Sequence of chain 1.B:
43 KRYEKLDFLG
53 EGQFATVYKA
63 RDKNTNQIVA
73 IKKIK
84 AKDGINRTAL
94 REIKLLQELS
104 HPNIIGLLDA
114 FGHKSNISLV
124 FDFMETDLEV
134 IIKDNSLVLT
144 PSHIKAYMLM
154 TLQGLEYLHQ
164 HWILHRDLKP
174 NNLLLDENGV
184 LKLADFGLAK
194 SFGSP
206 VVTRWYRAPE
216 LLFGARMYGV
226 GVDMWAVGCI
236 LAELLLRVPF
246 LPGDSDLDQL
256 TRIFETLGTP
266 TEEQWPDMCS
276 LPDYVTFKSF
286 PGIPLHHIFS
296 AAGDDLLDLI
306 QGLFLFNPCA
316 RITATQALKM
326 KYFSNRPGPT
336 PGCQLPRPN

The small molecule below binds the protein below.
Small molecule (SMILES): CC(C)c1cnn2c(NCc3ccccc3-n3cccn3)nc(O[C@H]3CCCNC3)nc12

Binding-site contacts:
Ligand atom C15 contacts residue MET127 of chain 1.B at 3.8 Å (hydrophobic).
Ligand atom C7 contacts residue VAL59 of chain 1.B at 4.0 Å (hydrophobic).
Ligand atom C3 contacts residue LYS74 of chain 1.B at 3.7 Å.
Ligand atom C32 contacts residue GLY52 of chain 1.B at 3.9 Å.
Ligand atom C16 contacts residue MET127 of chain 1.B at 3.6 Å (hydrophobic).
Ligand atom C17 contacts residue ASP130 of chain 1.B at 3.5 Å.
Ligand atom C23 contacts residue LEU51 of chain 1.B at 3.7 Å (hydrophobic).
Ligand atom N31 contacts residue LEU51 of chain 1.B at 3.8 Å.
Ligand atom N13 contacts residue LEU51 of chain 1.B at 4.1 Å.
Ligand atom C2 contacts residue PHE124 of chain 1.B at 4.1 Å (hydrophobic).
Ligand atom C12 contacts residue MET127 of chain 1.B at 3.8 Å (hydrophobic).
Ligand atom C9 contacts residue MET127 of chain 1.B at 3.8 Å (hydrophobic).
Ligand atom C24 contacts residue LEU51 of chain 1.B at 3.9 Å (hydrophobic).
Ligand atom N11 contacts residue ASP125 of chain 1.B at 3.9 Å.
Ligand atom N11 contacts residue ALA72 of chain 1.B at 3.6 Å.
Ligand atom C5 contacts residue LEU177 of chain 1.B at 4.1 Å (hydrophobic).
Ligand atom C1 contacts residue LEU177 of chain 1.B at 3.7 Å (hydrophobic).
Ligand atom C18 contacts residue ASP130 of chain 1.B at 3.1 Å.
Ligand atom C1 contacts residue ALA187 of chain 1.B at 4.0 Å (hydrophobic).
Ligand atom N11 contacts residue PHE126 of chain 1.B at 4.0 Å.
Ligand atom N11 contacts residue MET127 of chain 1.B at 3.1 Å (h-bond).
Ligand atom C12 contacts residue ALA72 of chain 1.B at 3.4 Å (hydrophobic).
Ligand atom C17 contacts residue THR129 of chain 1.B at 3.7 Å.
Ligand atom C15 contacts residue GLU128 of chain 1.B at 3.8 Å.
Ligand atom N10 contacts residue ALA72 of chain 1.B at 4.0 Å.
Ligand atom C32 contacts residue LEU51 of chain 1.B at 3.5 Å (hydrophobic).
Ligand atom C3 contacts residue PHE124 of chain 1.B at 3.6 Å (hydrophobic).
Ligand atom N6 contacts residue VAL59 of chain 1.B at 3.9 Å.
Ligand atom C12 contacts residue ASP125 of chain 1.B at 3.2 Å.
Ligand atom N13 contacts residue MET127 of chain 1.B at 2.8 Å (h-bond).
Ligand atom C14 contacts residue GLU128 of chain 1.B at 4.0 Å.
Ligand atom C16 contacts residue THR129 of chain 1.B at 4.1 Å.
Ligand atom C14 contacts residue PHE126 of chain 1.B at 3.6 Å (hydrophobic).
Ligand atom C12 contacts residue LEU177 of chain 1.B at 4.0 Å (hydrophobic).
Ligand atom C4 contacts residue LEU177 of chain 1.B at 3.9 Å (hydrophobic).
Ligand atom C4 contacts residue ALA72 of chain 1.B at 3.8 Å (hydrophobic).
Ligand atom N31 contacts residue GLY52 of chain 1.B at 3.4 Å.
Ligand atom O26 contacts residue VAL59 of chain 1.B at 3.9 Å.
Ligand atom C14 contacts residue MET127 of chain 1.B at 3.2 Å (hydrophobic).
Ligand atom N13 contacts residue PHE126 of chain 1.B at 3.3 Å.